Binding-site contacts:
Ligand atom O3' contacts residue ASP62 of chain 2.A at 2.8 Å (salt-bridge).
Ligand atom C5 contacts residue PHE74 of chain 2.A at 3.7 Å (hydrophobic).
Ligand atom N1 contacts residue PHE156 of chain 2.A at 3.3 Å.
Ligand atom C2 contacts residue PHE156 of chain 2.A at 3.4 Å (hydrophobic).
Ligand atom N6 contacts residue GLY155 of chain 2.A at 3.2 Å (h-bond).
Ligand atom N1 contacts residue ARG79 of chain 2.A at 3.0 Å (salt-bridge).
Ligand atom O2B contacts residue ARG79 of chain 2.A at 2.8 Å (salt-bridge).
Ligand atom O2A contacts residue LEU104 of chain 2.A at 3.5 Å.
Ligand atom C4' contacts residue ASP62 of chain 2.A at 3.2 Å.
Ligand atom N3 contacts residue PHE156 of chain 2.A at 3.6 Å.
Ligand atom O3B contacts residue ASN82 of chain 2.A at 3.6 Å (h-bond).
Ligand atom N6 contacts residue ARG79 of chain 2.A at 3.4 Å (salt-bridge).
Ligand atom N6 contacts residue ILE153 of chain 2.A at 3.7 Å.
Ligand atom O1A contacts residue ASN82 of chain 2.A at 2.8 Å (h-bond).
Ligand atom C8 contacts residue PHE74 of chain 2.A at 3.3 Å (hydrophobic).
Ligand atom N9 contacts residue PHE74 of chain 2.A at 3.4 Å.
Ligand atom C3' contacts residue ASP62 of chain 2.A at 3.5 Å.
Ligand atom PA contacts residue ARG65 of chain 2.A at 3.6 Å.
Ligand atom C1' contacts residue PHE74 of chain 2.A at 3.7 Å (hydrophobic).
Ligand atom O4' contacts residue PHE74 of chain 2.A at 3.1 Å.
Ligand atom C6 contacts residue ARG79 of chain 2.A at 3.5 Å.
Ligand atom O1B contacts residue ARG65 of chain 2.A at 2.8 Å (salt-bridge).
Ligand atom O2A contacts residue ILE105 of chain 2.A at 3.0 Å (h-bond).
Ligand atom O5' contacts residue ARG65 of chain 2.A at 3.5 Å (salt-bridge).
Ligand atom O3B contacts residue SER106 of chain 2.A at 2.9 Å (h-bond).
Ligand atom O2' contacts residue ASP62 of chain 2.A at 2.9 Å (salt-bridge).
Ligand atom O4' contacts residue ASP62 of chain 2.A at 3.5 Å (salt-bridge).
Ligand atom C2 contacts residue ARG79 of chain 2.A at 3.7 Å.
Ligand atom C6 contacts residue PHE156 of chain 2.A at 3.5 Å (hydrophobic).
Ligand atom O3B contacts residue ILE83 of chain 2.A at 3.5 Å.
Ligand atom N1 contacts residue THR157 of chain 2.A at 3.7 Å.
Ligand atom O1A contacts residue GLY61 of chain 2.A at 3.7 Å.
Ligand atom O3B contacts residue ILE105 of chain 2.A at 3.6 Å.
Ligand atom N7 contacts residue PHE74 of chain 2.A at 3.6 Å.
Ligand atom O5' contacts residue PHE74 of chain 2.A at 3.7 Å.
Ligand atom O1B contacts residue ASN82 of chain 2.A at 2.9 Å (h-bond).
Ligand atom O1A contacts residue ARG65 of chain 2.A at 2.8 Å (salt-bridge).
Ligand atom C4 contacts residue PHE74 of chain 2.A at 3.5 Å (hydrophobic).
Ligand atom O2B contacts residue PRO107 of chain 2.A at 3.2 Å.
Ligand atom O2' contacts residue LYS142 of chain 2.A at 3.7 Å.

Sequence of chain 2.A:
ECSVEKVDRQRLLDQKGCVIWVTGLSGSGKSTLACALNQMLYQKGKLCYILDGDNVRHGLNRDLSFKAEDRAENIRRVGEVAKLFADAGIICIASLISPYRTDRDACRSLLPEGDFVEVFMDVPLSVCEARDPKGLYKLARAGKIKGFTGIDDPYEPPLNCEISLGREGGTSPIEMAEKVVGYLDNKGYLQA

This small molecule binds to this protein.
Small molecule (SMILES): Nc1ncnc2c1ncn2[C@@H]1O[C@H](CO[P](=O)(O)OS(=O)(=O)O)[C@@H](O)[C@H]1O